Sequence of chain 1.B:
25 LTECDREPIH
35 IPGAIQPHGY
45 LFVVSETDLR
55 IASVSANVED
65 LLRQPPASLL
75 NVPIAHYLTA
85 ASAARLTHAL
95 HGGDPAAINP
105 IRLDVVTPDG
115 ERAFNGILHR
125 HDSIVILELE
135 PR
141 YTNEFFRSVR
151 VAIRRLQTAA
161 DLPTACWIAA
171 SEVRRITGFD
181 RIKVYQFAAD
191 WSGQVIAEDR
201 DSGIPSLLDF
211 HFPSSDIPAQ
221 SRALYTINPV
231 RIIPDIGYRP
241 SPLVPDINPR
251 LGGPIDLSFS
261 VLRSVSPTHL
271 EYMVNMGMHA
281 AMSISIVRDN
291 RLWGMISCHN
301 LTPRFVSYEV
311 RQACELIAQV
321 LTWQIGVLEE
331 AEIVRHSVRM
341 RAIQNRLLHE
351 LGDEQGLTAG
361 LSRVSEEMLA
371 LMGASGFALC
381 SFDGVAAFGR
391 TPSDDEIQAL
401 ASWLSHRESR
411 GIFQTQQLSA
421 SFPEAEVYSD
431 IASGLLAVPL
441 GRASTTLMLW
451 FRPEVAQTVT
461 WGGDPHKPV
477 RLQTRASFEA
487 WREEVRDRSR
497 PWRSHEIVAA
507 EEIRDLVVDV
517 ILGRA

This small molecule binds to this protein.
Small molecule (SMILES): C=CC1=C(C)/C(=C/c2[nH]c(/C=C3\N=C(/C=C4\NC(=O)C(C)=C4C=C)C(C)=C3CCC(=O)O)c(CCC(=O)O)c2C)NC1=O

Binding-site contacts:
Ligand atom C2D contacts residue SER221 of chain 1.B at 3.3 Å.
Ligand atom CBC contacts residue SER215 of chain 1.B at 3.5 Å.
Ligand atom O2D contacts residue VAL265 of chain 1.B at 3.1 Å.
Ligand atom C1A contacts residue ILE217 of chain 1.B at 3.4 Å (hydrophobic).
Ligand atom CMC contacts residue VAL469 of chain 1.B at 3.5 Å (hydrophobic).
Ligand atom C1A contacts residue HIS269 of chain 1.B at 3.1 Å.
Ligand atom OC contacts residue TYR272 of chain 1.B at 3.2 Å.
Ligand atom CBD contacts residue VAL265 of chain 1.B at 3.5 Å (hydrophobic).
Ligand atom ND contacts residue ASP216 of chain 1.B at 3.4 Å (salt-bridge).
Ligand atom C3D contacts residue SER221 of chain 1.B at 3.3 Å.
Ligand atom C2C contacts residue SER215 of chain 1.B at 3.4 Å.
Ligand atom O1D contacts residue ARG263 of chain 1.B at 2.7 Å (salt-bridge).
Ligand atom C4A contacts residue ILE217 of chain 1.B at 3.2 Å (hydrophobic).
Ligand atom CHA contacts residue HIS269 of chain 1.B at 3.5 Å.
Ligand atom C3C contacts residue SER215 of chain 1.B at 3.5 Å.
Ligand atom CAC contacts residue CYS28 of chain 1.B at 3.0 Å (hydrophobic).
Ligand atom O2A contacts residue MET282 of chain 1.B at 3.5 Å (h-bond).
Ligand atom CAD contacts residue SER221 of chain 1.B at 3.2 Å.
Ligand atom CMC contacts residue PRO468 of chain 1.B at 3.4 Å (hydrophobic).
Ligand atom OC contacts residue ASP216 of chain 1.B at 3.0 Å (salt-bridge).
Ligand atom O2D contacts residue TYR225 of chain 1.B at 2.8 Å (h-bond).
Ligand atom CMD contacts residue SER221 of chain 1.B at 3.4 Å.
Ligand atom CAC contacts residue THR268 of chain 1.B at 3.4 Å.
Ligand atom OB contacts residue SER297 of chain 1.B at 2.7 Å (h-bond).
Ligand atom CAD contacts residue TYR225 of chain 1.B at 3.4 Å (hydrophobic).
Ligand atom O1D contacts residue VAL265 of chain 1.B at 3.4 Å.
Ligand atom O1D contacts residue ILE33 of chain 1.B at 3.4 Å.
Ligand atom CGD contacts residue ARG263 of chain 1.B at 3.3 Å.
Ligand atom NA contacts residue HIS269 of chain 1.B at 3.1 Å.
Ligand atom NA contacts residue ILE217 of chain 1.B at 3.0 Å.
Ligand atom CBC contacts residue CYS28 of chain 1.B at 1.7 Å (hydrophobic).
Ligand atom O2D contacts residue ARG263 of chain 1.B at 3.2 Å (salt-bridge).
Ligand atom ND contacts residue HIS269 of chain 1.B at 3.2 Å (h-bond).
Ligand atom OB contacts residue HIS299 of chain 1.B at 3.1 Å.
Ligand atom C4A contacts residue HIS269 of chain 1.B at 3.5 Å.
Ligand atom O1A contacts residue HIS269 of chain 1.B at 3.2 Å (h-bond).
Ligand atom NC contacts residue ASP216 of chain 1.B at 3.1 Å (salt-bridge).
Ligand atom CGD contacts residue VAL265 of chain 1.B at 3.1 Å (hydrophobic).
Ligand atom O1D contacts residue SER266 of chain 1.B at 3.2 Å (h-bond).
Ligand atom C4D contacts residue HIS269 of chain 1.B at 3.3 Å.